Sequence of chain 1.A:
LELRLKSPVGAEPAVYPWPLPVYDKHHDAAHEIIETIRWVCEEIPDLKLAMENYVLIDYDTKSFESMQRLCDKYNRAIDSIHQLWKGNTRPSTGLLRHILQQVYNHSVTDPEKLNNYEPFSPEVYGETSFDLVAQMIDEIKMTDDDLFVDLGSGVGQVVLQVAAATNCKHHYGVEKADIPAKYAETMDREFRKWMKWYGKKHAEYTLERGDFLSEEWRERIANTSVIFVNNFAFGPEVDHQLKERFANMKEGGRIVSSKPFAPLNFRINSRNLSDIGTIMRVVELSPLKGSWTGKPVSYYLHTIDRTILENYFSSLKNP

Binding-site contacts:
Ligand atom C3 contacts residue ASN242 of chain 1.A at 4.0 Å.
Ligand atom C14 contacts residue LEU144 of chain 1.A at 3.5 Å (hydrophobic).
Ligand atom N16 contacts residue PHE132 of chain 1.A at 3.3 Å.
Ligand atom C12 contacts residue TYR313 of chain 1.A at 3.5 Å (hydrophobic).
Ligand atom C3 contacts residue PHE132 of chain 1.A at 3.5 Å (hydrophobic).
Ligand atom C3 contacts residue SER270 of chain 1.A at 3.4 Å.
Ligand atom CL2 contacts residue SER141 of chain 1.A at 3.4 Å.
Ligand atom C1 contacts residue PHE132 of chain 1.A at 4.1 Å (hydrophobic).
Ligand atom C18 contacts residue PHE240 of chain 1.A at 3.7 Å (hydrophobic).
Ligand atom C4 contacts residue SER312 of chain 1.A at 3.5 Å.
Ligand atom CL2 contacts residue PHE132 of chain 1.A at 4.0 Å.
Ligand atom C12 contacts residue PHE240 of chain 1.A at 3.4 Å (hydrophobic).
Ligand atom C4 contacts residue SER270 of chain 1.A at 3.7 Å.
Ligand atom C19 contacts residue PHE132 of chain 1.A at 3.9 Å (hydrophobic).
Ligand atom CL1 contacts residue SER269 of chain 1.A at 3.2 Å.
Ligand atom C11 contacts residue PHE132 of chain 1.A at 3.3 Å (hydrophobic).
Ligand atom C1 contacts residue SER270 of chain 1.A at 3.5 Å.
Ligand atom C14 contacts residue PHE240 of chain 1.A at 4.1 Å (hydrophobic).
Ligand atom C18 contacts residue TYR313 of chain 1.A at 4.0 Å (hydrophobic).
Ligand atom CL1 contacts residue SER270 of chain 1.A at 3.3 Å.
Ligand atom C9 contacts residue PHE240 of chain 1.A at 3.6 Å (hydrophobic).
Ligand atom N8 contacts residue SER270 of chain 1.A at 3.6 Å.
Ligand atom C9 contacts residue TYR313 of chain 1.A at 3.9 Å (hydrophobic).
Ligand atom C10 contacts residue LEU144 of chain 1.A at 3.6 Å (hydrophobic).
Ligand atom C10 contacts residue PHE240 of chain 1.A at 4.1 Å (hydrophobic).
Ligand atom C4 contacts residue LEU144 of chain 1.A at 3.8 Å (hydrophobic).
Ligand atom CL1 contacts residue TYR313 of chain 1.A at 4.1 Å.
Ligand atom CL2 contacts residue LEU144 of chain 1.A at 4.0 Å.
Ligand atom O6 contacts residue ASN242 of chain 1.A at 3.3 Å.
Ligand atom O17 contacts residue PHE132 of chain 1.A at 3.6 Å.
Ligand atom C18 contacts residue MET148 of chain 1.A at 4.0 Å (hydrophobic).
Ligand atom N16 contacts residue PHE244 of chain 1.A at 4.0 Å.
Ligand atom C7 contacts residue SER270 of chain 1.A at 3.5 Å.
Ligand atom C7 contacts residue PHE132 of chain 1.A at 3.7 Å (hydrophobic).
Ligand atom N8 contacts residue SER312 of chain 1.A at 3.2 Å (h-bond).
Ligand atom C12 contacts residue VAL268 of chain 1.A at 3.5 Å (hydrophobic).
Ligand atom C14 contacts residue VAL145 of chain 1.A at 3.6 Å (hydrophobic).
Ligand atom C18 contacts residue LEU144 of chain 1.A at 3.9 Å (hydrophobic).
Ligand atom C19 contacts residue PHE244 of chain 1.A at 3.7 Å (hydrophobic).
Ligand atom C5 contacts residue PHE240 of chain 1.A at 3.7 Å (hydrophobic).

The protein below binds the small molecule below.
Small molecule (SMILES): CNC(=O)c1cc(C(=O)c2c(Cl)cccc2Cl)c[nH]1